Binding-site contacts:
Ligand atom C8 contacts residue SER44 of chain 1.A at 3.8 Å.
Ligand atom N2 contacts residue VAL296 of chain 1.A at 3.5 Å (h-bond).
Ligand atom C8 contacts residue VAL296 of chain 1.A at 3.8 Å (hydrophobic).
Ligand atom C2 contacts residue VAL296 of chain 1.A at 4.3 Å (hydrophobic).
Ligand atom C5 contacts residue ASN297 of chain 1.A at 4.3 Å.
Ligand atom O5 contacts residue ASN297 of chain 1.A at 3.7 Å.
Ligand atom O5 contacts residue VAL296 of chain 1.A at 4.1 Å.
Ligand atom C7 contacts residue VAL296 of chain 1.A at 3.9 Å (hydrophobic).
Ligand atom C1 contacts residue VAL296 of chain 1.A at 4.1 Å (hydrophobic).
Ligand atom C8 contacts residue ASN295 of chain 1.A at 3.8 Å.
Ligand atom C2 contacts residue ASN284 of chain 1.A at 4.1 Å.
Ligand atom C5 contacts residue ASN284 of chain 1.A at 3.7 Å.
Ligand atom O5 contacts residue ASN284 of chain 1.A at 2.7 Å (h-bond).
Ligand atom C6 contacts residue ASN284 of chain 1.A at 3.4 Å.
Ligand atom C1 contacts residue ASN284 of chain 1.A at 2.6 Å.
Ligand atom O7 contacts residue ASN284 of chain 1.A at 4.5 Å.

Sequence of chain 1.A:
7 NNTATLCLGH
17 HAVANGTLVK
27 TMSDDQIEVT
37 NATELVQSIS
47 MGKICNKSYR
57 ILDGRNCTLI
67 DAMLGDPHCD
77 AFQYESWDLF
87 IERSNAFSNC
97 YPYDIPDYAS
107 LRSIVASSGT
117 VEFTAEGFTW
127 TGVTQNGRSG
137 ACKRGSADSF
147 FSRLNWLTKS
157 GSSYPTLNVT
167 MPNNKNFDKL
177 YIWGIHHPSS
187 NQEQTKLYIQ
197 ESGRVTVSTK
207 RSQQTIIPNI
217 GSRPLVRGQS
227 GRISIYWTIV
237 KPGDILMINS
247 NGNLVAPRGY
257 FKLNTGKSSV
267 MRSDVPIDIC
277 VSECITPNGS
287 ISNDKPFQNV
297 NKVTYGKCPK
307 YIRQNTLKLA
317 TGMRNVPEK

This small molecule binds to this protein.
Small molecule (SMILES): CC(=O)N[C@H]1[C@H](O[C@H]2[C@H](O)[C@@H](NC(C)=O)CO[C@@H]2CO)O[C@H](CO)[C@@H](O[C@@H]2O[C@H](CO)[C@@H](O)[C@H](O)[C@@H]2O)[C@@H]1O